Binding-site contacts:
Ligand atom C11 contacts residue TYR145 of chain 45.A at 3.7 Å (hydrophobic).
Ligand atom C3 contacts residue PRO252 of chain 44.A at 4.4 Å (hydrophobic).
Ligand atom O4 contacts residue ASN251 of chain 44.A at 4.3 Å.
Ligand atom C11 contacts residue TYR250 of chain 44.A at 3.0 Å (hydrophobic).
Ligand atom C4 contacts residue TYR250 of chain 44.A at 4.2 Å (hydrophobic).
Ligand atom C6 contacts residue TYR145 of chain 45.A at 3.4 Å (hydrophobic).
Ligand atom N5 contacts residue TYR250 of chain 44.A at 3.8 Å.
Ligand atom C8 contacts residue ALA146 of chain 45.A at 4.4 Å (hydrophobic).
Ligand atom C6 contacts residue ALA146 of chain 45.A at 4.3 Å (hydrophobic).
Ligand atom O9 contacts residue ALA146 of chain 45.A at 3.3 Å.
Ligand atom O1B contacts residue SER147 of chain 45.A at 2.7 Å (h-bond).
Ligand atom C5 contacts residue TYR250 of chain 44.A at 4.3 Å (hydrophobic).
Ligand atom C5 contacts residue TYR145 of chain 45.A at 3.3 Å (hydrophobic).
Ligand atom O1A contacts residue ALA146 of chain 45.A at 3.2 Å.
Ligand atom C9 contacts residue ALA146 of chain 45.A at 4.4 Å (hydrophobic).
Ligand atom O8 contacts residue TYR145 of chain 45.A at 4.2 Å.
Ligand atom O1B contacts residue ALA146 of chain 45.A at 4.3 Å.
Ligand atom O1A contacts residue SER147 of chain 45.A at 3.1 Å (h-bond).
Ligand atom O4 contacts residue TYR250 of chain 44.A at 3.0 Å.
Ligand atom O10 contacts residue ASN96 of chain 44.A at 4.2 Å.
Ligand atom N5 contacts residue TYR145 of chain 45.A at 2.6 Å (h-bond).
Ligand atom C11 contacts residue ARG143 of chain 45.A at 3.9 Å.
Ligand atom O4 contacts residue PRO252 of chain 44.A at 4.0 Å.
Ligand atom O1B contacts residue PRO252 of chain 44.A at 3.4 Å.
Ligand atom O10 contacts residue TYR250 of chain 44.A at 2.2 Å (h-bond).
Ligand atom C8 contacts residue TYR145 of chain 45.A at 4.2 Å (hydrophobic).
Ligand atom C1 contacts residue PRO252 of chain 44.A at 4.1 Å (hydrophobic).
Ligand atom C1 contacts residue SER147 of chain 45.A at 3.6 Å.
Ligand atom C7 contacts residue TYR145 of chain 45.A at 3.9 Å (hydrophobic).
Ligand atom C4 contacts residue PRO252 of chain 44.A at 4.3 Å (hydrophobic).
Ligand atom C4 contacts residue TYR145 of chain 45.A at 3.6 Å (hydrophobic).
Ligand atom O4 contacts residue TYR145 of chain 45.A at 4.2 Å.
Ligand atom C10 contacts residue TYR250 of chain 44.A at 2.8 Å (hydrophobic).
Ligand atom C10 contacts residue TYR145 of chain 45.A at 3.6 Å (hydrophobic).
Ligand atom C1 contacts residue ALA146 of chain 45.A at 4.0 Å (hydrophobic).

Sequence of chain 45.A:
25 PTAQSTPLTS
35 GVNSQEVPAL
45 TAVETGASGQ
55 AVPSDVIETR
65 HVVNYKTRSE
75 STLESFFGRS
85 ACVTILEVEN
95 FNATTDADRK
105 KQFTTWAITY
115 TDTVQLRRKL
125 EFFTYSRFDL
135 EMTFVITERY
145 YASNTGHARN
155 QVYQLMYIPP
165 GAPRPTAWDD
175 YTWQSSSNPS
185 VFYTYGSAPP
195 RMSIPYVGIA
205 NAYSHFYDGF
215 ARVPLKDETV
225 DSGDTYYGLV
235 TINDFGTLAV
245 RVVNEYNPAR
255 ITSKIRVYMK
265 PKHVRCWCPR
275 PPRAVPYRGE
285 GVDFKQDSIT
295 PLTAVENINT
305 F

The protein below binds the small molecule below.
Small molecule (SMILES): CC(=O)N[C@H]1[C@H]([C@H](O)[C@H](O)CO)O[C@@](O)(C(=O)O)C[C@@H]1O

Sequence of chain 44.A:
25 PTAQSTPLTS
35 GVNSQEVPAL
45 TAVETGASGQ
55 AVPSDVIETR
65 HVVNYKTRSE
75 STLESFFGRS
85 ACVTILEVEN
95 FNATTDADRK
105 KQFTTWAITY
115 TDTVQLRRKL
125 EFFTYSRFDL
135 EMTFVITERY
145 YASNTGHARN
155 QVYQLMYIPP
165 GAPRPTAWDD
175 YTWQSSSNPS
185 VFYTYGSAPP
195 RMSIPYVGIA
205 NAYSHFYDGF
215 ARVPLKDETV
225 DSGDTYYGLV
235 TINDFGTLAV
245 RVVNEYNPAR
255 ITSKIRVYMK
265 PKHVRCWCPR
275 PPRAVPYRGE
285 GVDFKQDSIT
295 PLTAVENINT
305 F